Sequence of chain 1.A:
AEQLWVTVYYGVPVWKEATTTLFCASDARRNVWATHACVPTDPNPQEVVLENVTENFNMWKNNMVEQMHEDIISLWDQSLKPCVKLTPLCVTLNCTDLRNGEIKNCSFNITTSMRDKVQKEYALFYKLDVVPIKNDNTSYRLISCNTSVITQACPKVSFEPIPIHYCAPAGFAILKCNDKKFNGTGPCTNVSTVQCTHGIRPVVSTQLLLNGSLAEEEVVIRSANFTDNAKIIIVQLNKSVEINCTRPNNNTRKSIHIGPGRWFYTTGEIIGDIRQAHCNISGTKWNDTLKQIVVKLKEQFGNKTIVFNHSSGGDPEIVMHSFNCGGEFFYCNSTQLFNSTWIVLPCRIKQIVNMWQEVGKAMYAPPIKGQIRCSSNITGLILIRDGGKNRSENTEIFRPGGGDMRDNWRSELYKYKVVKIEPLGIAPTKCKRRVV

A small-molecule ligand and the protein it binds are described below.
Small molecule (SMILES): CC(=O)N[C@H]1[C@H](O[C@H]2[C@H](O)[C@@H](NC(C)=O)CO[C@@H]2CO)O[C@H](CO)[C@@H](O[C@@H]2O[C@H](CO[C@H]3O[C@H](CO)[C@@H](O)[C@H](O)[C@@H]3O)[C@@H](O)[C@H](O[C@H]3O[C@H](CO)[C@@H](O)[C@H](O)[C@@H]3O[C@H]3O[C@H](CO)[C@@H](O)[C@H](O)[C@@H]3O)[C@@H]2O)[C@@H]1O

Binding-site contacts:
Ligand atom O7 contacts residue ARG91 of chain 1.C at 4.0 Å.
Ligand atom C8 contacts residue GLU88 of chain 1.A at 4.2 Å.
Ligand atom C6 contacts residue ASN238 of chain 1.A at 3.5 Å.
Ligand atom C8 contacts residue GLY72 of chain 1.C at 4.5 Å.
Ligand atom O4 contacts residue ARG104 of chain 1.C at 4.5 Å.
Ligand atom C8 contacts residue VAL90 of chain 1.A at 4.4 Å (hydrophobic).
Ligand atom O7 contacts residue ASN250 of chain 1.A at 3.6 Å (h-bond).
Ligand atom C8 contacts residue HIS73 of chain 1.C at 4.3 Å.
Ligand atom C7 contacts residue ASN250 of chain 1.A at 3.5 Å.
Ligand atom C3 contacts residue ASN250 of chain 1.A at 3.8 Å.
Ligand atom C6 contacts residue GLU88 of chain 1.A at 4.1 Å.
Ligand atom C5 contacts residue ASN250 of chain 1.A at 3.6 Å.
Ligand atom C6 contacts residue ASN250 of chain 1.A at 4.5 Å.
Ligand atom O5 contacts residue ASN238 of chain 1.A at 3.4 Å.
Ligand atom C5 contacts residue ASN238 of chain 1.A at 4.4 Å.
Ligand atom C4 contacts residue ASN250 of chain 1.A at 4.2 Å.
Ligand atom N2 contacts residue ASN250 of chain 1.A at 2.9 Å (h-bond).
Ligand atom O6 contacts residue ASN238 of chain 1.A at 3.2 Å (h-bond).
Ligand atom O6 contacts residue ALA88 of chain 1.C at 3.5 Å.
Ligand atom C1 contacts residue HIS73 of chain 1.C at 4.0 Å.
Ligand atom O7 contacts residue GLN75 of chain 1.C at 4.2 Å.
Ligand atom N2 contacts residue HIS73 of chain 1.C at 4.1 Å.
Ligand atom O3 contacts residue ARG104 of chain 1.C at 3.5 Å (salt-bridge).
Ligand atom O5 contacts residue ASN250 of chain 1.A at 2.3 Å (h-bond).
Ligand atom C8 contacts residue ARG91 of chain 1.C at 3.7 Å.
Ligand atom C8 contacts residue ASN93 of chain 1.C at 3.4 Å.
Ligand atom C2 contacts residue ASN250 of chain 1.A at 2.4 Å.
Ligand atom C1 contacts residue ASN250 of chain 1.A at 1.4 Å.
Ligand atom C1 contacts residue ASN238 of chain 1.A at 4.3 Å.
Ligand atom C7 contacts residue ARG91 of chain 1.C at 4.0 Å.

Sequence of chain 1.C:
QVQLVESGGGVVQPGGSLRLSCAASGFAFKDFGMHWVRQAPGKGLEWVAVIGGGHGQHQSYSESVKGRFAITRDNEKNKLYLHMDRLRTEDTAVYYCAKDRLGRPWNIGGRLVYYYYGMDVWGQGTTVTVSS